A protein and the small-molecule ligand that binds it are described below.
Small molecule (SMILES): CC(=O)C(=O)O

Sequence of chain 1.A:
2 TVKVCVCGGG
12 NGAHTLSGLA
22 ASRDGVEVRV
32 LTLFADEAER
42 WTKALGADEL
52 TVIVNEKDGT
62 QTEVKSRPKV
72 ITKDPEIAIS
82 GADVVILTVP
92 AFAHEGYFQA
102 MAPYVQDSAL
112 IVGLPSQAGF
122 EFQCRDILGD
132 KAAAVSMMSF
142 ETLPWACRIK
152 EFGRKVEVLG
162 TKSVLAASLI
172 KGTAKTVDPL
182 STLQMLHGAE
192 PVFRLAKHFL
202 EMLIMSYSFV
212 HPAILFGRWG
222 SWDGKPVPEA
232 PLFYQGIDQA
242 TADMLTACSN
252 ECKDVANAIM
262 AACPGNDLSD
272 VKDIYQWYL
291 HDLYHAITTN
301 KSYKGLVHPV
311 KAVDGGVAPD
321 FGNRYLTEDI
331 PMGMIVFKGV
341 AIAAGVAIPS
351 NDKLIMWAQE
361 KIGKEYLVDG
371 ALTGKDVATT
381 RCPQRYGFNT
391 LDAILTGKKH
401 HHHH

Binding-site contacts:
Ligand atom O3 contacts residue HIS212 of chain 1.A at 2.8 Å (h-bond).
Ligand atom OXT contacts residue THR143 of chain 1.A at 4.0 Å.
Ligand atom O contacts residue THR143 of chain 1.A at 2.8 Å (h-bond).
Ligand atom O contacts residue GLN118 of chain 1.A at 2.6 Å (h-bond).
Ligand atom CB contacts residue THR143 of chain 1.A at 4.4 Å.
Ligand atom CA contacts residue HIS212 of chain 1.A at 4.2 Å.
Ligand atom CA contacts residue THR143 of chain 1.A at 4.4 Å.
Ligand atom C contacts residue THR143 of chain 1.A at 3.5 Å.
Ligand atom C contacts residue GLN118 of chain 1.A at 3.7 Å.
Ligand atom O contacts residue GLU142 of chain 1.A at 3.9 Å.
Ligand atom OXT contacts residue GLN118 of chain 1.A at 4.2 Å.